A small-molecule ligand and the protein it binds are described below.
Small molecule (SMILES): O=c1[nH]cnc2c1ncn2[C@H]1C[C@H](O)[C@@H](CO)O1

Sequence of chain 6.A:
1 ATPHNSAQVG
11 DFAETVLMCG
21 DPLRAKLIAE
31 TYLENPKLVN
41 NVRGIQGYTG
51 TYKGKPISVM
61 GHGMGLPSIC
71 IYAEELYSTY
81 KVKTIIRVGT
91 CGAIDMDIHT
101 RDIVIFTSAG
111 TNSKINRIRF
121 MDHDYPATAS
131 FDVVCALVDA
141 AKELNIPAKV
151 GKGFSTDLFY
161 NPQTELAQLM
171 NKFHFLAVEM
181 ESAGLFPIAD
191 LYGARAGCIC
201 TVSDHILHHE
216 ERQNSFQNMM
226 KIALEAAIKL

Sequence of chain 3.A:
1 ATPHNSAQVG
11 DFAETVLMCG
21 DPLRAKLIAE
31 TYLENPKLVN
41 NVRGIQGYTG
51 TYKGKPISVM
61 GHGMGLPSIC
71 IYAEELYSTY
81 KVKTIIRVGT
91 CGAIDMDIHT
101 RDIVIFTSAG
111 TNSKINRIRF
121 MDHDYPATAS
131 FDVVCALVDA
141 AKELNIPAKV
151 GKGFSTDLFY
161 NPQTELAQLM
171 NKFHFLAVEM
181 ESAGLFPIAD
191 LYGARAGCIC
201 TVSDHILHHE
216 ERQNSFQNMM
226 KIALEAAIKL

Binding-site contacts:
Ligand atom C5 contacts residue GLY92 of chain 6.A at 3.6 Å.
Ligand atom C4' contacts residue ARG43 of chain 3.A at 3.6 Å.
Ligand atom C5' contacts residue MET180 of chain 6.A at 3.8 Å (hydrophobic).
Ligand atom N7 contacts residue CYS91 of chain 6.A at 3.2 Å.
Ligand atom C3' contacts residue MET180 of chain 6.A at 3.7 Å (hydrophobic).
Ligand atom O3' contacts residue GLU181 of chain 6.A at 2.8 Å (salt-bridge).
Ligand atom N7 contacts residue VAL178 of chain 6.A at 3.9 Å.
Ligand atom C5' contacts residue HIS4 of chain 3.A at 3.5 Å.
Ligand atom O4' contacts residue THR90 of chain 6.A at 3.9 Å.
Ligand atom N3 contacts residue MET180 of chain 6.A at 3.5 Å.
Ligand atom N3 contacts residue GLU179 of chain 6.A at 3.7 Å.
Ligand atom O5' contacts residue PHE159 of chain 6.A at 3.4 Å.
Ligand atom C2' contacts residue MET180 of chain 6.A at 3.4 Å (hydrophobic).
Ligand atom O5' contacts residue HIS4 of chain 3.A at 2.7 Å (h-bond).
Ligand atom C2 contacts residue PHE159 of chain 6.A at 3.6 Å (hydrophobic).
Ligand atom C1' contacts residue THR90 of chain 6.A at 3.8 Å.
Ligand atom C5' contacts residue MET64 of chain 6.A at 3.8 Å (hydrophobic).
Ligand atom N3 contacts residue PHE159 of chain 6.A at 3.9 Å.
Ligand atom C5 contacts residue CYS91 of chain 6.A at 3.9 Å (hydrophobic).
Ligand atom O6 contacts residue GLY92 of chain 6.A at 3.2 Å.
Ligand atom O5' contacts residue ARG43 of chain 3.A at 3.9 Å.
Ligand atom C5' contacts residue PHE159 of chain 6.A at 3.7 Å (hydrophobic).
Ligand atom N9 contacts residue THR90 of chain 6.A at 3.8 Å.
Ligand atom N1 contacts residue VAL178 of chain 6.A at 3.7 Å.
Ligand atom C2 contacts residue VAL178 of chain 6.A at 3.8 Å (hydrophobic).
Ligand atom C3' contacts residue GLU181 of chain 6.A at 3.5 Å.
Ligand atom C8 contacts residue CYS91 of chain 6.A at 3.4 Å (hydrophobic).
Ligand atom N3 contacts residue VAL178 of chain 6.A at 3.8 Å.
Ligand atom C4 contacts residue VAL178 of chain 6.A at 3.5 Å (hydrophobic).
Ligand atom C6 contacts residue GLY92 of chain 6.A at 3.7 Å.
Ligand atom C4' contacts residue MET64 of chain 6.A at 3.7 Å (hydrophobic).
Ligand atom C8 contacts residue THR90 of chain 6.A at 3.3 Å.
Ligand atom C6 contacts residue VAL178 of chain 6.A at 3.5 Å (hydrophobic).
Ligand atom O3' contacts residue MET64 of chain 6.A at 3.8 Å.
Ligand atom N7 contacts residue GLY92 of chain 6.A at 3.4 Å (h-bond).
Ligand atom C2' contacts residue GLU179 of chain 6.A at 3.8 Å.
Ligand atom O4' contacts residue ARG43 of chain 3.A at 3.5 Å (salt-bridge).
Ligand atom N1 contacts residue PHE159 of chain 6.A at 3.9 Å.
Ligand atom C5 contacts residue VAL178 of chain 6.A at 3.4 Å (hydrophobic).
Ligand atom C2 contacts residue MET180 of chain 6.A at 3.9 Å (hydrophobic).